The protein below binds the small molecule below.
Small molecule (SMILES): CC(=O)N[C@@H]1[C@@H](O)[C@H](O)[C@@H](CO)O[C@H]1O

Sequence of chain 1.C:
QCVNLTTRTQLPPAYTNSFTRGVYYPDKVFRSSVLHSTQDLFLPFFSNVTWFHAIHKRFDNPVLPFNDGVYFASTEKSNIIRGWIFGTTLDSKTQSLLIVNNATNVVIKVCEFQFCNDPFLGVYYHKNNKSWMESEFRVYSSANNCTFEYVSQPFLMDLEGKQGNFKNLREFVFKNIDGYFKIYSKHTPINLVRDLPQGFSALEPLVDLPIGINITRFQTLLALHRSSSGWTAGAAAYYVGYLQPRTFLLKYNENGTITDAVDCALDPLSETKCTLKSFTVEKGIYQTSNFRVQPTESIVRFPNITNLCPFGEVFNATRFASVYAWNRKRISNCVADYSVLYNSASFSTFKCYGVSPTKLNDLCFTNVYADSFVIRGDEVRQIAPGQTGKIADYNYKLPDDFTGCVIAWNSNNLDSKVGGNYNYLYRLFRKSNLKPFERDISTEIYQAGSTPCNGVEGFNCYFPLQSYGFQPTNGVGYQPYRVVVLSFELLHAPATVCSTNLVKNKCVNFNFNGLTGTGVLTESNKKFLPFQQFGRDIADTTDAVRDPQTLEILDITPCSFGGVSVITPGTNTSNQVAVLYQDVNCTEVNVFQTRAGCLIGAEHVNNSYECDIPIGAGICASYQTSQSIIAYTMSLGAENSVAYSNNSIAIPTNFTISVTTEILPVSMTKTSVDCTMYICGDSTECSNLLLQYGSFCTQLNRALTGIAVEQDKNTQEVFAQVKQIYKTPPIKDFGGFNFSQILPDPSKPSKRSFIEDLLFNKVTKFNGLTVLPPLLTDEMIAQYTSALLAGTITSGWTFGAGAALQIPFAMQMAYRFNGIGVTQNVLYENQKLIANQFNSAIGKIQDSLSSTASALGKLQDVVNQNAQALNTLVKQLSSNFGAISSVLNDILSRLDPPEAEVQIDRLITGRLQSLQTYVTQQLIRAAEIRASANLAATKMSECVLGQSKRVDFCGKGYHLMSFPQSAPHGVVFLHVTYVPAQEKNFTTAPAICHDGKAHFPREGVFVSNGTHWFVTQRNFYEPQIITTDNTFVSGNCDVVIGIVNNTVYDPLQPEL

Binding-site contacts:
Ligand atom O7 contacts residue ASN788 of chain 1.C at 2.5 Å (h-bond).
Ligand atom C1 contacts residue SER790 of chain 1.C at 3.5 Å.
Ligand atom C8 contacts residue ASN788 of chain 1.C at 3.9 Å.
Ligand atom C5 contacts residue ASN788 of chain 1.C at 3.5 Å.
Ligand atom C1 contacts residue ASN788 of chain 1.C at 1.2 Å.
Ligand atom C6 contacts residue SER790 of chain 1.C at 4.1 Å.
Ligand atom C4 contacts residue ASN788 of chain 1.C at 4.0 Å.
Ligand atom O5 contacts residue SER790 of chain 1.C at 3.4 Å (h-bond).
Ligand atom O5 contacts residue ASN788 of chain 1.C at 2.2 Å (h-bond).
Ligand atom C7 contacts residue ASN788 of chain 1.C at 2.9 Å.
Ligand atom C2 contacts residue ASN788 of chain 1.C at 2.2 Å.
Ligand atom C3 contacts residue ASN788 of chain 1.C at 3.6 Å.
Ligand atom N2 contacts residue ASN788 of chain 1.C at 2.7 Å (h-bond).
Ligand atom C5 contacts residue SER790 of chain 1.C at 3.5 Å.